Binding-site contacts:
Ligand atom N3 contacts residue ALA27 of chain 1.A at 3.6 Å.
Ligand atom C4 contacts residue THR28 of chain 1.A at 3.6 Å.
Ligand atom N6 contacts residue GLY47 of chain 1.A at 2.9 Å (h-bond).
Ligand atom O2P1 contacts residue GLY34 of chain 1.C at 3.5 Å.
Ligand atom N6 contacts residue GLY26 of chain 1.A at 3.6 Å.
Ligand atom O1P1 contacts residue GLY35 of chain 1.C at 3.2 Å (h-bond).
Ligand atom N91 contacts residue PHE36 of chain 1.C at 3.5 Å.
Ligand atom C1' contacts residue THR28 of chain 1.A at 3.2 Å.
Ligand atom C81 contacts residue PHE36 of chain 1.C at 3.5 Å (hydrophobic).
Ligand atom O2P contacts residue HIS108 of chain 1.A at 2.8 Å (h-bond).
Ligand atom C2 contacts residue ILE45 of chain 1.A at 3.2 Å (hydrophobic).
Ligand atom O2P contacts residue GLY94 of chain 1.C at 2.8 Å (h-bond).
Ligand atom C61 contacts residue PHE36 of chain 1.C at 3.5 Å (hydrophobic).
Ligand atom O2' contacts residue ALA27 of chain 1.A at 3.7 Å.
Ligand atom N1 contacts residue GLY26 of chain 1.A at 3.4 Å (h-bond).
Ligand atom C2 contacts residue THR28 of chain 1.A at 3.6 Å.
Ligand atom N1 contacts residue GLY47 of chain 1.A at 2.9 Å (h-bond).
Ligand atom O1P1 contacts residue PHE36 of chain 1.C at 2.8 Å (h-bond).
Ligand atom C51 contacts residue PHE36 of chain 1.C at 3.5 Å (hydrophobic).
Ligand atom O1P contacts residue HIS108 of chain 1.A at 3.6 Å.
Ligand atom C6 contacts residue GLY26 of chain 1.A at 3.4 Å.
Ligand atom O2' contacts residue THR28 of chain 1.A at 2.7 Å (h-bond).
Ligand atom N3 contacts residue THR28 of chain 1.A at 2.8 Å (h-bond).
Ligand atom O5'1 contacts residue PHE36 of chain 1.C at 3.7 Å.
Ligand atom O3'1 contacts residue GLN92 of chain 1.C at 3.5 Å (h-bond).
Ligand atom O2' contacts residue GLY34 of chain 1.C at 3.3 Å.
Ligand atom C41 contacts residue PHE36 of chain 1.C at 3.6 Å (hydrophobic).
Ligand atom C2' contacts residue ALA27 of chain 1.A at 3.5 Å (hydrophobic).
Ligand atom O2P1 contacts residue LEU37 of chain 1.C at 2.9 Å (h-bond).
Ligand atom O2P1 contacts residue PHE36 of chain 1.C at 3.4 Å (h-bond).
Ligand atom N71 contacts residue PHE36 of chain 1.C at 3.4 Å.
Ligand atom N1 contacts residue ALA27 of chain 1.A at 3.6 Å.
Ligand atom O4' contacts residue THR97 of chain 1.C at 3.6 Å (h-bond).
Ligand atom O4' contacts residue ILE7 of chain 1.C at 3.6 Å.
Ligand atom C2 contacts residue ALA27 of chain 1.A at 3.6 Å (hydrophobic).
Ligand atom O2'1 contacts residue GLN92 of chain 1.C at 2.7 Å (h-bond).
Ligand atom C2' contacts residue THR28 of chain 1.A at 3.2 Å.
Ligand atom O4'1 contacts residue PHE36 of chain 1.C at 3.4 Å.
Ligand atom O2' contacts residue ASN41 of chain 1.C at 3.0 Å (h-bond).
Ligand atom P1 contacts residue PHE36 of chain 1.C at 3.6 Å.

Sequence of chain 1.C:
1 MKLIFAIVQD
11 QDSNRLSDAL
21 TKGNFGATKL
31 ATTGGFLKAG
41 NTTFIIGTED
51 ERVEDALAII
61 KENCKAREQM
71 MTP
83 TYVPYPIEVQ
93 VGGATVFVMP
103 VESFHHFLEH

Sequence of chain 1.A:
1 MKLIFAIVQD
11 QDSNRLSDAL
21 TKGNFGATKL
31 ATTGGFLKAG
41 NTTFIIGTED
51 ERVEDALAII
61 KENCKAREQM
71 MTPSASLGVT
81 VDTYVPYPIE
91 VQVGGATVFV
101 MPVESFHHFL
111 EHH

A small-molecule ligand and the protein it binds are described below.
Small molecule (SMILES): Nc1ncnc2c1ncn2[C@@H]1O[C@@H]2CO[P](=O)(O)O[C@H]3[C@@H](O)[C@H](n4cnc5c(N)ncnc54)O[C@@H]3CO[P](=O)(O)O[C@H]2[C@H]1O